Binding-site contacts:
Ligand atom C4 contacts residue ASN339 of chain 5.A at 4.2 Å.
Ligand atom C1 contacts residue ASN339 of chain 5.A at 1.4 Å.
Ligand atom O7 contacts residue ILE342 of chain 5.A at 4.5 Å.
Ligand atom C5 contacts residue PHE335 of chain 5.A at 4.2 Å (hydrophobic).
Ligand atom C8 contacts residue ASN339 of chain 5.A at 3.1 Å.
Ligand atom C6 contacts residue PHE335 of chain 5.A at 3.9 Å (hydrophobic).
Ligand atom C1 contacts residue SER336 of chain 5.A at 3.9 Å.
Ligand atom O5 contacts residue SER336 of chain 5.A at 3.4 Å.
Ligand atom C3 contacts residue ASN339 of chain 5.A at 3.8 Å.
Ligand atom C6 contacts residue ASN339 of chain 5.A at 4.4 Å.
Ligand atom O5 contacts residue ASN339 of chain 5.A at 2.4 Å (h-bond).
Ligand atom C5 contacts residue ASN339 of chain 5.A at 3.6 Å.
Ligand atom C1 contacts residue GLY334 of chain 5.A at 4.4 Å.
Ligand atom O5 contacts residue SER336 of chain 5.A at 4.4 Å.
Ligand atom O4 contacts residue GLY334 of chain 5.A at 4.2 Å.
Ligand atom C7 contacts residue GLY334 of chain 5.A at 4.2 Å.
Ligand atom O7 contacts residue GLY334 of chain 5.A at 3.1 Å (h-bond).
Ligand atom O7 contacts residue ASN340 of chain 5.A at 3.5 Å (h-bond).
Ligand atom C2 contacts residue ASN339 of chain 5.A at 2.5 Å.
Ligand atom C3 contacts residue GLY334 of chain 5.A at 4.3 Å.
Ligand atom C6 contacts residue SER336 of chain 5.A at 3.9 Å.
Ligand atom O7 contacts residue ASN339 of chain 5.A at 4.0 Å.
Ligand atom O7 contacts residue PRO333 of chain 5.A at 3.6 Å.
Ligand atom C7 contacts residue ASN339 of chain 5.A at 3.1 Å.
Ligand atom C5 contacts residue GLY334 of chain 5.A at 4.5 Å.
Ligand atom N2 contacts residue ASN339 of chain 5.A at 2.8 Å (h-bond).
Ligand atom C6 contacts residue ASP338 of chain 5.A at 4.4 Å.
Ligand atom C6 contacts residue SER336 of chain 5.A at 3.9 Å.
Ligand atom C5 contacts residue SER336 of chain 5.A at 3.9 Å.
Ligand atom C7 contacts residue ASN340 of chain 5.A at 4.4 Å.

Sequence of chain 5.A:
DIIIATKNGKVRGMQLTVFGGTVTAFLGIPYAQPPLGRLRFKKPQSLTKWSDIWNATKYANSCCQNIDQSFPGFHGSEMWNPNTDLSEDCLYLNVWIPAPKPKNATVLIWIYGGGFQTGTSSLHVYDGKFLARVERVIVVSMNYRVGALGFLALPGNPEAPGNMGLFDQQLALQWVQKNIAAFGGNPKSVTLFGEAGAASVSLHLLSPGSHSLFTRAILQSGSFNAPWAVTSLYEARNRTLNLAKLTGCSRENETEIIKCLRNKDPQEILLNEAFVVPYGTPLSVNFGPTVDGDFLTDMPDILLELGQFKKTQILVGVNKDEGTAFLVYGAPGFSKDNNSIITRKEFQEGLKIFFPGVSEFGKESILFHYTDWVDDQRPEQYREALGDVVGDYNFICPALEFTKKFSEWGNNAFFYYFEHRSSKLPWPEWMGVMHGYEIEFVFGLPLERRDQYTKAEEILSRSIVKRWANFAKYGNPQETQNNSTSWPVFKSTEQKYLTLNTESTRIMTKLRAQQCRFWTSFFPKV

The small molecule below binds the protein below.
Small molecule (SMILES): CC(=O)N[C@H]1[C@H](O[C@H]2[C@H](O)[C@@H](NC(C)=O)CO[C@@H]2CO[C@H]2O[C@@H](C)[C@@H](O)[C@@H](O)[C@@H]2O)O[C@H](CO)[C@@H](O)[C@@H]1O